Sequence of chain 1.A:
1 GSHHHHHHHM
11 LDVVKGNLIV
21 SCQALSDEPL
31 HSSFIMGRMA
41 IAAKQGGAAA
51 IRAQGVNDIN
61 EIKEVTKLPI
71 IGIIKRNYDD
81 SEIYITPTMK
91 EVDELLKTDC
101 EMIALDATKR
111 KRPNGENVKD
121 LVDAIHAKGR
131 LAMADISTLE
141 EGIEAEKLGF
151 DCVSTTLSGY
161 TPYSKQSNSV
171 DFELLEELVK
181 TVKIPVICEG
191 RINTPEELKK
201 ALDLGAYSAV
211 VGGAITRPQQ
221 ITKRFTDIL

A small-molecule ligand and the protein it binds are described below.
Small molecule (SMILES): CC(=O)N[C@@H](C=O)[C@@H](O)[C@H](O)[C@H](O)COP(=O)([O-])[O-]

Binding-site contacts:
Ligand atom C8 contacts residue TYR84 of chain 1.A at 3.3 Å (hydrophobic).
Ligand atom P contacts residue GLY212 of chain 1.A at 4.0 Å.
Ligand atom O1 contacts residue ILE73 of chain 1.A at 3.6 Å.
Ligand atom O1P contacts residue ARG217 of chain 1.A at 3.9 Å.
Ligand atom O3 contacts residue ARG217 of chain 1.A at 3.7 Å.
Ligand atom C1 contacts residue LYS75 of chain 1.A at 2.5 Å.
Ligand atom O1 contacts residue GLU189 of chain 1.A at 3.9 Å.
Ligand atom O7 contacts residue LYS75 of chain 1.A at 3.4 Å (salt-bridge).
Ligand atom O1P contacts residue GLY212 of chain 1.A at 3.7 Å.
Ligand atom C6 contacts residue GLY212 of chain 1.A at 3.9 Å.
Ligand atom P contacts residue ARG191 of chain 1.A at 3.8 Å.
Ligand atom O3P contacts residue ARG191 of chain 1.A at 3.9 Å.
Ligand atom O2P contacts residue GLY190 of chain 1.A at 3.9 Å.
Ligand atom C6 contacts residue GLU189 of chain 1.A at 3.9 Å.
Ligand atom O7 contacts residue TYR84 of chain 1.A at 2.7 Å (h-bond).
Ligand atom C1 contacts residue ARG52 of chain 1.A at 3.7 Å.
Ligand atom C3 contacts residue LYS75 of chain 1.A at 3.2 Å.
Ligand atom C8 contacts residue TYR160 of chain 1.A at 3.4 Å (hydrophobic).
Ligand atom C1 contacts residue THR156 of chain 1.A at 3.8 Å.
Ligand atom C2 contacts residue THR156 of chain 1.A at 3.8 Å.
Ligand atom O3 contacts residue LYS75 of chain 1.A at 3.2 Å (salt-bridge).
Ligand atom O1 contacts residue ARG52 of chain 1.A at 3.1 Å (salt-bridge).
Ligand atom O1 contacts residue GLN23 of chain 1.A at 3.1 Å (h-bond).
Ligand atom O3P contacts residue VAL211 of chain 1.A at 4.0 Å.
Ligand atom C7 contacts residue TYR84 of chain 1.A at 3.3 Å (hydrophobic).
Ligand atom O2P contacts residue ARG191 of chain 1.A at 2.9 Å (salt-bridge).
Ligand atom O3P contacts residue GLY213 of chain 1.A at 3.8 Å.
Ligand atom C2 contacts residue LYS75 of chain 1.A at 3.2 Å.
Ligand atom O1P contacts residue GLY213 of chain 1.A at 3.0 Å (h-bond).
Ligand atom O3P contacts residue GLY212 of chain 1.A at 3.0 Å (h-bond).
Ligand atom O5 contacts residue THR156 of chain 1.A at 3.6 Å.
Ligand atom N2 contacts residue THR156 of chain 1.A at 3.9 Å.
Ligand atom C5 contacts residue GLU189 of chain 1.A at 3.4 Å.
Ligand atom O4 contacts residue ARG217 of chain 1.A at 2.8 Å (salt-bridge).
Ligand atom P contacts residue GLY213 of chain 1.A at 3.9 Å.
Ligand atom C1 contacts residue ILE85 of chain 1.A at 4.0 Å (hydrophobic).
Ligand atom N2 contacts residue LYS75 of chain 1.A at 4.0 Å.
Ligand atom O5 contacts residue GLU189 of chain 1.A at 2.5 Å (salt-bridge).
Ligand atom C3 contacts residue GLN23 of chain 1.A at 3.9 Å.
Ligand atom O1 contacts residue LYS75 of chain 1.A at 2.9 Å (salt-bridge).